This small molecule binds to this protein.
Small molecule (SMILES): CC(=O)N[C@H]1[C@H](O[C@H]2[C@H](O)[C@@H](NC(C)=O)CO[C@@H]2CO[C@@H]2O[C@@H](C)[C@@H](O)[C@@H](O)[C@@H]2O)O[C@H](CO)[C@@H](O)[C@@H]1O

Sequence of chain 2.A:
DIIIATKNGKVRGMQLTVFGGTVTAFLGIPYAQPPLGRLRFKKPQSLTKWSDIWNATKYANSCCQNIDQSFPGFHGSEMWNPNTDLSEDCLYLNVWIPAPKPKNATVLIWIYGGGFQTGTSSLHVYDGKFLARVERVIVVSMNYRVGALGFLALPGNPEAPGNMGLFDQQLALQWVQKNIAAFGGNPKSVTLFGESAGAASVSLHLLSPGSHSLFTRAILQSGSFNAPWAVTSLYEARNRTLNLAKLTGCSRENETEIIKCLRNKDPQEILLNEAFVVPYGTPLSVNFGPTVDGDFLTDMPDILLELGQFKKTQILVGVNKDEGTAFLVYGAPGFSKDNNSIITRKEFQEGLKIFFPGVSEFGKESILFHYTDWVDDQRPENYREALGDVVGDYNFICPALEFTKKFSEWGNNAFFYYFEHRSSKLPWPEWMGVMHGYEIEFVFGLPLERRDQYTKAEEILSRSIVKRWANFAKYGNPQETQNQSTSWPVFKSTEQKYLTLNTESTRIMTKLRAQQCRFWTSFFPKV

Binding-site contacts:
Ligand atom C1 contacts residue SER338 of chain 2.A at 3.9 Å.
Ligand atom C6 contacts residue SER338 of chain 2.A at 3.9 Å.
Ligand atom C1 contacts residue ASN341 of chain 2.A at 1.4 Å.
Ligand atom C3 contacts residue ASN341 of chain 2.A at 3.8 Å.
Ligand atom C5 contacts residue ASN341 of chain 2.A at 3.6 Å.
Ligand atom C6 contacts residue PHE337 of chain 2.A at 4.1 Å (hydrophobic).
Ligand atom N2 contacts residue ASN341 of chain 2.A at 2.9 Å (h-bond).
Ligand atom O6 contacts residue GLU349 of chain 2.A at 4.3 Å.
Ligand atom C8 contacts residue ASN341 of chain 2.A at 4.4 Å.
Ligand atom C8 contacts residue ILE344 of chain 2.A at 4.1 Å (hydrophobic).
Ligand atom C5 contacts residue PHE337 of chain 2.A at 4.1 Å (hydrophobic).
Ligand atom O7 contacts residue ASN341 of chain 2.A at 3.0 Å (h-bond).
Ligand atom O5 contacts residue ASN341 of chain 2.A at 2.4 Å (h-bond).
Ligand atom C2 contacts residue ASN341 of chain 2.A at 2.4 Å.
Ligand atom C8 contacts residue SER343 of chain 2.A at 4.4 Å.
Ligand atom N2 contacts residue GLY336 of chain 2.A at 4.3 Å.
Ligand atom C5 contacts residue ASN341 of chain 2.A at 4.4 Å.
Ligand atom C4 contacts residue ASN341 of chain 2.A at 4.2 Å.
Ligand atom C7 contacts residue GLY336 of chain 2.A at 4.4 Å.
Ligand atom C3 contacts residue GLY336 of chain 2.A at 4.1 Å.
Ligand atom C8 contacts residue ASN342 of chain 2.A at 3.7 Å.
Ligand atom C5 contacts residue GLY336 of chain 2.A at 4.4 Å.
Ligand atom C1 contacts residue GLY336 of chain 2.A at 4.2 Å.
Ligand atom C5 contacts residue SER338 of chain 2.A at 3.9 Å.
Ligand atom O4 contacts residue GLY336 of chain 2.A at 4.1 Å.
Ligand atom C7 contacts residue ASN341 of chain 2.A at 3.2 Å.
Ligand atom C6 contacts residue ASN341 of chain 2.A at 4.1 Å.
Ligand atom C2 contacts residue GLY336 of chain 2.A at 4.5 Å.
Ligand atom C6 contacts residue ASP340 of chain 2.A at 4.3 Å.
Ligand atom O5 contacts residue SER338 of chain 2.A at 3.4 Å.
Ligand atom C6 contacts residue SER338 of chain 2.A at 3.7 Å.
Ligand atom O5 contacts residue SER338 of chain 2.A at 4.2 Å.
Ligand atom O7 contacts residue GLY336 of chain 2.A at 3.2 Å (h-bond).
Ligand atom O7 contacts residue PRO335 of chain 2.A at 4.0 Å.